A protein and the small-molecule ligand that binds it are described below.
Small molecule (SMILES): COc1ccc(S(=O)(=O)N(CC(C)C)C[C@@H](O)[C@H](Cc2ccccc2)NC(=O)O[C@H]2CO[C@H]3O[C@@H]4OCC[C@@H]4[C@H]32)cc1

Sequence of chain 1.B:
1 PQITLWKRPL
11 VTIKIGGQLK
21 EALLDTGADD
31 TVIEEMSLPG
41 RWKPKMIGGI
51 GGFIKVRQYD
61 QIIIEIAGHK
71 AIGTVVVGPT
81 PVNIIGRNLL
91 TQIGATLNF

Binding-site contacts:
Ligand atom C14 contacts residue ILE84 of chain 1.B at 3.7 Å (hydrophobic).
Ligand atom C32 contacts residue ASP25 of chain 1.A at 3.2 Å.
Ligand atom C42 contacts residue ASP29 of chain 1.B at 3.5 Å.
Ligand atom C4 contacts residue ALA28 of chain 1.A at 3.5 Å (hydrophobic).
Ligand atom C3 contacts residue ASP30 of chain 1.A at 3.6 Å.
Ligand atom C34 contacts residue VAL82 of chain 1.A at 3.3 Å (hydrophobic).
Ligand atom C35 contacts residue PRO81 of chain 1.A at 3.6 Å (hydrophobic).
Ligand atom O26 contacts residue ASP30 of chain 1.B at 3.5 Å (salt-bridge).
Ligand atom C35 contacts residue VAL82 of chain 1.A at 3.3 Å (hydrophobic).
Ligand atom C36 contacts residue VAL82 of chain 1.A at 3.5 Å (hydrophobic).
Ligand atom C36 contacts residue PRO81 of chain 1.A at 3.4 Å (hydrophobic).
Ligand atom C6 contacts residue GLY48 of chain 1.A at 3.2 Å.
Ligand atom O10 contacts residue GLY49 of chain 1.A at 3.1 Å.
Ligand atom O28 contacts residue ASP29 of chain 1.B at 2.9 Å (salt-bridge).
Ligand atom O18 contacts residue ASP25 of chain 1.B at 2.9 Å (salt-bridge).
Ligand atom C42 contacts residue ARG8 of chain 1.A at 3.5 Å.
Ligand atom O18 contacts residue ASP25 of chain 1.A at 2.4 Å (salt-bridge).
Ligand atom C17 contacts residue ASP25 of chain 1.A at 3.2 Å.
Ligand atom O9 contacts residue ILE50 of chain 1.B at 3.5 Å.
Ligand atom O10 contacts residue ILE50 of chain 1.B at 3.2 Å.
Ligand atom C40 contacts residue ASP30 of chain 1.A at 2.8 Å.
Ligand atom O18 contacts residue GLY27 of chain 1.B at 3.5 Å.
Ligand atom C43 contacts residue GLY48 of chain 1.B at 2.9 Å.
Ligand atom C33 contacts residue VAL82 of chain 1.A at 3.6 Å (hydrophobic).
Ligand atom O41 contacts residue ARG8 of chain 1.A at 3.5 Å (salt-bridge).
Ligand atom O41 contacts residue ASP29 of chain 1.B at 3.4 Å (salt-bridge).
Ligand atom N20 contacts residue GLY27 of chain 1.B at 3.2 Å (h-bond).
Ligand atom O26 contacts residue ASP29 of chain 1.B at 3.5 Å (salt-bridge).
Ligand atom C30 contacts residue GLY48 of chain 1.B at 3.1 Å.
Ligand atom C15 contacts residue VAL82 of chain 1.B at 3.5 Å (hydrophobic).
Ligand atom O23 contacts residue ALA28 of chain 1.B at 3.7 Å.
Ligand atom C12 contacts residue GLY27 of chain 1.A at 3.5 Å.
Ligand atom C33 contacts residue GLY27 of chain 1.B at 3.7 Å.
Ligand atom C36 contacts residue GLY49 of chain 1.B at 3.5 Å.
Ligand atom C31 contacts residue GLY48 of chain 1.B at 3.5 Å.
Ligand atom C17 contacts residue ASP25 of chain 1.B at 3.5 Å.
Ligand atom O39 contacts residue ASP30 of chain 1.A at 3.0 Å.
Ligand atom O9 contacts residue ILE84 of chain 1.A at 3.4 Å.
Ligand atom C16 contacts residue ASP25 of chain 1.A at 3.2 Å.
Ligand atom C3 contacts residue ALA28 of chain 1.A at 3.5 Å (hydrophobic).

Sequence of chain 1.A:
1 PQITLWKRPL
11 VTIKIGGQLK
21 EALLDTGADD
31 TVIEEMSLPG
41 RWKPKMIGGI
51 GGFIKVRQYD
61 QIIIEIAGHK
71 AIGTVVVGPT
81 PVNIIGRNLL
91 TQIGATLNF